This protein binds this small molecule.
Small molecule (SMILES): CC(=O)N[C@@H]1[C@@H](O)[C@H](O)[C@@H](CO)O[C@H]1O

Binding-site contacts:
Ligand atom O7 contacts residue ASN119 of chain 1.I at 3.9 Å.
Ligand atom C2 contacts residue ASN119 of chain 1.I at 2.4 Å.
Ligand atom C5 contacts residue GLU128 of chain 1.I at 4.4 Å.
Ligand atom N2 contacts residue ASN119 of chain 1.I at 2.8 Å (h-bond).
Ligand atom C4 contacts residue ASN119 of chain 1.I at 4.0 Å.
Ligand atom C6 contacts residue ASN119 of chain 1.I at 4.5 Å.
Ligand atom O5 contacts residue LYS129 of chain 1.I at 4.4 Å.
Ligand atom C7 contacts residue ASN119 of chain 1.I at 3.6 Å.
Ligand atom C1 contacts residue ASN119 of chain 1.I at 1.4 Å.
Ligand atom C5 contacts residue ASN119 of chain 1.I at 3.4 Å.
Ligand atom C6 contacts residue LYS129 of chain 1.I at 4.1 Å.
Ligand atom C3 contacts residue ASN119 of chain 1.I at 3.6 Å.
Ligand atom O5 contacts residue GLU128 of chain 1.I at 4.1 Å.
Ligand atom O5 contacts residue ASN119 of chain 1.I at 2.1 Å (h-bond).
Ligand atom O6 contacts residue GLU128 of chain 1.I at 4.0 Å.
Ligand atom C6 contacts residue GLU128 of chain 1.I at 3.3 Å.

Sequence of chain 1.I:
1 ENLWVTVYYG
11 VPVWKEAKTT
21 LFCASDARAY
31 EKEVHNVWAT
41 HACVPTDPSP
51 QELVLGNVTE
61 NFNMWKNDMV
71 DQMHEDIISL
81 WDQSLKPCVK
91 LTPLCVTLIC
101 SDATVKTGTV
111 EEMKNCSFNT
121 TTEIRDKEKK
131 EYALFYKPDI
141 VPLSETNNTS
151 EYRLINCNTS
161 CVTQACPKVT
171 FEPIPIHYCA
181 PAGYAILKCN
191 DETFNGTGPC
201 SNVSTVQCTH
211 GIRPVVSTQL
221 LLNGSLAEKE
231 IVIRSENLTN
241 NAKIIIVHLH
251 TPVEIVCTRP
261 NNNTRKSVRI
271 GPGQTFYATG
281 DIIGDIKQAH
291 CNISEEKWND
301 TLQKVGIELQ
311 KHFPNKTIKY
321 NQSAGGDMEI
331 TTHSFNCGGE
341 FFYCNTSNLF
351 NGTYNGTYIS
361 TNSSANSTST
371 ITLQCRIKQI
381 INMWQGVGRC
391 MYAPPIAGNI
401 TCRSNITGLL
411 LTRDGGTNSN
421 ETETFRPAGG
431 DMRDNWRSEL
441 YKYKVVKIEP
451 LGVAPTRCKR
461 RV